Sequence of chain 1.A:
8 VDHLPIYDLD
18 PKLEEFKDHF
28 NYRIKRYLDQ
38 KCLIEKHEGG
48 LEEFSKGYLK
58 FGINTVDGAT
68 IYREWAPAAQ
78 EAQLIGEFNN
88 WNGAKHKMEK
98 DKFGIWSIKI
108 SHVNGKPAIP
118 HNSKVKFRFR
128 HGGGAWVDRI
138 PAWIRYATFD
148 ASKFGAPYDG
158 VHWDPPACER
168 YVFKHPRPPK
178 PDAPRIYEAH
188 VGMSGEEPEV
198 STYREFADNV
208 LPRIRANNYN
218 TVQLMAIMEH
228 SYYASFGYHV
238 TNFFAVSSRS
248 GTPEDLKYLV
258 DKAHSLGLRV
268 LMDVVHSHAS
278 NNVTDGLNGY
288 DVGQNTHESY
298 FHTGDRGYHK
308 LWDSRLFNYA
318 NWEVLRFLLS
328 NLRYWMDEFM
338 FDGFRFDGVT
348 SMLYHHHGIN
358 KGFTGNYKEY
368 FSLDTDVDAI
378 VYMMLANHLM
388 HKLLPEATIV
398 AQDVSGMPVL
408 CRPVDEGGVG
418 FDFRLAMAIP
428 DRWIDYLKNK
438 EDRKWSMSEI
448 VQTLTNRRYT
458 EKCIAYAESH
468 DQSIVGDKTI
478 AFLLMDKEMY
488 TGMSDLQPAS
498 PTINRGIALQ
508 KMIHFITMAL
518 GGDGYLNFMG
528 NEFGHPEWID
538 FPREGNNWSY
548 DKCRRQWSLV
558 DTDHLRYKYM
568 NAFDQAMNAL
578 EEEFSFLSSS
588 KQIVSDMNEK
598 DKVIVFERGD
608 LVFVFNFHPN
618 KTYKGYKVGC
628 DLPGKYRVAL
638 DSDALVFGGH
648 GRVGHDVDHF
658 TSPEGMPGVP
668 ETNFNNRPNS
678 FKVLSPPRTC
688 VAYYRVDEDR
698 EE

The small molecule below binds the protein below.
Small molecule (SMILES): OC[C@H]1O[C@@H](O)[C@H](O)[C@@H](O)[C@@H]1O

Binding-site contacts:
Ligand atom C6 contacts residue LYS123 of chain 1.A at 3.6 Å.
Ligand atom O5 contacts residue LYS123 of chain 1.A at 4.3 Å.
Ligand atom O6 contacts residue ASP135 of chain 1.A at 2.9 Å (salt-bridge).
Ligand atom C6 contacts residue ILE82 of chain 1.A at 4.4 Å (hydrophobic).
Ligand atom C6 contacts residue ASP135 of chain 1.A at 3.6 Å.
Ligand atom O6 contacts residue LYS123 of chain 1.A at 4.5 Å.
Ligand atom O1 contacts residue ASP156 of chain 1.A at 4.2 Å.
Ligand atom O1 contacts residue TRP88 of chain 1.A at 3.9 Å.
Ligand atom C2 contacts residue TRP88 of chain 1.A at 4.5 Å (hydrophobic).
Ligand atom O5 contacts residue TRP88 of chain 1.A at 4.2 Å.
Ligand atom O3 contacts residue TRP88 of chain 1.A at 3.8 Å.